A small-molecule ligand and the protein it binds are described below.
Small molecule (SMILES): Cc1cc(C)c(N2CC[N+](c3c(C)cc(CNC(=O)CCCC[C@@H]4SC[C@@H]5NC(=O)N[C@@H]54)cc3C)=C2[Ru](Cl)Cl)c(C)c1

Sequence of chain 1.A:
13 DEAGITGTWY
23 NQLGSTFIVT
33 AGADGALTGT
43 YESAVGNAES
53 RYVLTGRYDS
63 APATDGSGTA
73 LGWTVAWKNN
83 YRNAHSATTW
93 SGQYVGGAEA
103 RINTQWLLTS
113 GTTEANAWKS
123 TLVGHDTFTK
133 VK

Sequence of chain 3.A:
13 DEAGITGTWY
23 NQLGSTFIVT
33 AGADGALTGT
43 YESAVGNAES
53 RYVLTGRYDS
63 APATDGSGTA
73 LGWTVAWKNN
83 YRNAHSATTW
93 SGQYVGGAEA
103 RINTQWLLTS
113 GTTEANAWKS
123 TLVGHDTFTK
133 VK

Binding-site contacts:
Ligand atom C19 contacts residue ALA86 of chain 3.A at 3.4 Å (hydrophobic).
Ligand atom C18 contacts residue ALA86 of chain 3.A at 3.6 Å (hydrophobic).
Ligand atom C1 contacts residue SER27 of chain 3.A at 3.6 Å.
Ligand atom O1 contacts residue ASN23 of chain 3.A at 3.0 Å (h-bond).
Ligand atom O1 contacts residue ASP128 of chain 3.A at 3.8 Å.
Ligand atom C11 contacts residue SER88 of chain 3.A at 3.7 Å.
Ligand atom N2 contacts residue LEU25 of chain 3.A at 3.7 Å.
Ligand atom O1 contacts residue SER27 of chain 3.A at 2.7 Å (h-bond).
Ligand atom S1 contacts residue TRP79 of chain 3.A at 3.6 Å.
Ligand atom C6 contacts residue VAL47 of chain 3.A at 3.7 Å (hydrophobic).
Ligand atom N1 contacts residue VAL47 of chain 3.A at 3.6 Å.
Ligand atom C4 contacts residue TRP120 of chain 1.A at 3.7 Å (hydrophobic).
Ligand atom C6 contacts residue SER45 of chain 3.A at 3.4 Å.
Ligand atom O2 contacts residue GLY48 of chain 3.A at 3.5 Å.
Ligand atom C4 contacts residue VAL47 of chain 3.A at 3.7 Å (hydrophobic).
Ligand atom C2 contacts residue TRP108 of chain 3.A at 3.7 Å (hydrophobic).
Ligand atom C1 contacts residue TYR43 of chain 3.A at 3.5 Å (hydrophobic).
Ligand atom C9 contacts residue TRP79 of chain 3.A at 3.5 Å (hydrophobic).
Ligand atom S1 contacts residue THR90 of chain 3.A at 3.4 Å (h-bond).
Ligand atom C1 contacts residue ASP128 of chain 3.A at 3.7 Å.
Ligand atom C8 contacts residue TRP79 of chain 3.A at 3.7 Å (hydrophobic).
Ligand atom C13 contacts residue SER112 of chain 3.A at 3.2 Å.
Ligand atom C1 contacts residue LEU25 of chain 3.A at 3.7 Å (hydrophobic).
Ligand atom C3 contacts residue TRP108 of chain 3.A at 3.3 Å (hydrophobic).
Ligand atom C7 contacts residue LEU110 of chain 3.A at 3.5 Å (hydrophobic).
Ligand atom C9 contacts residue ASN49 of chain 3.A at 3.6 Å.
Ligand atom N2 contacts residue ASP128 of chain 3.A at 2.8 Å (salt-bridge).
Ligand atom C10 contacts residue ASN49 of chain 3.A at 3.7 Å.
Ligand atom O1 contacts residue TYR43 of chain 3.A at 2.7 Å (h-bond).
Ligand atom C7 contacts residue TRP79 of chain 3.A at 3.7 Å (hydrophobic).
Ligand atom C5 contacts residue TRP120 of chain 1.A at 3.6 Å (hydrophobic).
Ligand atom C14 contacts residue SER112 of chain 3.A at 3.7 Å.
Ligand atom N3 contacts residue SER88 of chain 3.A at 3.0 Å (h-bond).
Ligand atom O2 contacts residue ASN49 of chain 3.A at 2.9 Å (h-bond).
Ligand atom S1 contacts residue TRP92 of chain 3.A at 3.8 Å.
Ligand atom C15 contacts residue SER112 of chain 3.A at 3.8 Å.
Ligand atom C18 contacts residue ASN49 of chain 3.A at 2.9 Å.
Ligand atom CL1 contacts residue LYS121 of chain 1.A at 3.7 Å.
Ligand atom C17 contacts residue ALA86 of chain 3.A at 3.5 Å (hydrophobic).
Ligand atom N1 contacts residue SER45 of chain 3.A at 3.0 Å (h-bond).